Binding-site contacts:
Ligand atom C12 contacts residue GLN125 of chain 1.A at 4.0 Å.
Ligand atom C1 contacts residue PHE129 of chain 1.A at 3.6 Å (hydrophobic).
Ligand atom C17 contacts residue HIS75 of chain 1.A at 4.2 Å.
Ligand atom C8 contacts residue PHE181 of chain 1.A at 3.5 Å (hydrophobic).
Ligand atom C2 contacts residue FAD1 of chain 1.I at 3.8 Å.
Ligand atom CL contacts residue PHE181 of chain 1.A at 3.7 Å.
Ligand atom C3 contacts residue FAD1 of chain 1.I at 4.0 Å.
Ligand atom N3 contacts residue GLN125 of chain 1.A at 4.2 Å.
Ligand atom N1 contacts residue PHE129 of chain 1.A at 4.1 Å.
Ligand atom N1 contacts residue FAD1 of chain 1.I at 3.4 Å.
Ligand atom N1 contacts residue PHE181 of chain 1.A at 4.3 Å.
Ligand atom C17 contacts residue GLN125 of chain 1.A at 3.5 Å.
Ligand atom C6 contacts residue GLY153 of chain 1.B at 3.5 Å.
Ligand atom C18 contacts residue FAD1 of chain 1.I at 3.7 Å.
Ligand atom C7 contacts residue PHE181 of chain 1.A at 3.9 Å (hydrophobic).
Ligand atom C4 contacts residue FAD1 of chain 1.I at 3.8 Å.
Ligand atom C5 contacts residue FAD1 of chain 1.I at 4.1 Å.
Ligand atom C5 contacts residue GLY152 of chain 1.B at 3.7 Å.
Ligand atom N3 contacts residue ILE131 of chain 1.A at 4.0 Å.
Ligand atom C18 contacts residue GLU196 of chain 1.B at 3.5 Å.
Ligand atom CL contacts residue TYR158 of chain 1.B at 3.8 Å.
Ligand atom C8 contacts residue FAD1 of chain 1.I at 3.5 Å.
Ligand atom N2 contacts residue ILE131 of chain 1.A at 4.0 Å.
Ligand atom C11 contacts residue GLU196 of chain 1.B at 4.2 Å.
Ligand atom C3 contacts residue ILE131 of chain 1.A at 4.3 Å (hydrophobic).
Ligand atom C6 contacts residue GLY152 of chain 1.B at 4.0 Å.
Ligand atom C2 contacts residue PHE129 of chain 1.A at 4.1 Å (hydrophobic).
Ligand atom C6 contacts residue FAD1 of chain 1.I at 3.7 Å.
Ligand atom C14 contacts residue ILE131 of chain 1.A at 4.2 Å (hydrophobic).
Ligand atom C16 contacts residue GLN125 of chain 1.A at 3.4 Å.
Ligand atom C7 contacts residue FAD1 of chain 1.I at 3.5 Å.
Ligand atom C15 contacts residue ILE131 of chain 1.A at 3.7 Å (hydrophobic).
Ligand atom CL contacts residue FAD1 of chain 1.I at 3.9 Å.
Ligand atom CL contacts residue ASN164 of chain 1.B at 3.2 Å.
Ligand atom C9 contacts residue PHE181 of chain 1.A at 4.0 Å (hydrophobic).
Ligand atom CL contacts residue MET157 of chain 1.B at 4.1 Å.
Ligand atom C1 contacts residue FAD1 of chain 1.I at 3.5 Å.
Ligand atom C5 contacts residue GLY153 of chain 1.B at 3.7 Å.
Ligand atom C9 contacts residue FAD1 of chain 1.I at 3.5 Å.
Ligand atom C6 contacts residue MET157 of chain 1.B at 4.0 Å (hydrophobic).

Sequence of chain 1.B:
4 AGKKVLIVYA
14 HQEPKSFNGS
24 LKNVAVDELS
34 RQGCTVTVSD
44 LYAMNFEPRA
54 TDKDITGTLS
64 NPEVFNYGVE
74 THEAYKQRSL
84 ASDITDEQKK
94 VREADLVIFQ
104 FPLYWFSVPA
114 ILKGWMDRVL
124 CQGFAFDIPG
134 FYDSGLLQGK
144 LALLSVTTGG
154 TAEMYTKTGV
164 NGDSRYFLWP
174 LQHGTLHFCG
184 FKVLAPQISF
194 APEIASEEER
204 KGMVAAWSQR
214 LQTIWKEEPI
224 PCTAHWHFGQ

This small molecule binds to this protein.
Small molecule (SMILES): CCN(CC)CCC[C@@H](C)Nc1ccnc2cc(Cl)ccc12

Sequence of chain 1.A:
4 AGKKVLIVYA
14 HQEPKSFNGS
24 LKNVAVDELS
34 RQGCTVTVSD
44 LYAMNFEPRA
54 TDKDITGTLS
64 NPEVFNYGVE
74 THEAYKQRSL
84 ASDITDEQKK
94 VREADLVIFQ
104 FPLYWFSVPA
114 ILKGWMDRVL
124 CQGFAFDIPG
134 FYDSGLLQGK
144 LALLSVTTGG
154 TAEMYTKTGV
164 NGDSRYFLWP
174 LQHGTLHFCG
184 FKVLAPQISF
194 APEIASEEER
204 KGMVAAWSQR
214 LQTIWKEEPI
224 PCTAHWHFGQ